Sequence of chain 1.A:
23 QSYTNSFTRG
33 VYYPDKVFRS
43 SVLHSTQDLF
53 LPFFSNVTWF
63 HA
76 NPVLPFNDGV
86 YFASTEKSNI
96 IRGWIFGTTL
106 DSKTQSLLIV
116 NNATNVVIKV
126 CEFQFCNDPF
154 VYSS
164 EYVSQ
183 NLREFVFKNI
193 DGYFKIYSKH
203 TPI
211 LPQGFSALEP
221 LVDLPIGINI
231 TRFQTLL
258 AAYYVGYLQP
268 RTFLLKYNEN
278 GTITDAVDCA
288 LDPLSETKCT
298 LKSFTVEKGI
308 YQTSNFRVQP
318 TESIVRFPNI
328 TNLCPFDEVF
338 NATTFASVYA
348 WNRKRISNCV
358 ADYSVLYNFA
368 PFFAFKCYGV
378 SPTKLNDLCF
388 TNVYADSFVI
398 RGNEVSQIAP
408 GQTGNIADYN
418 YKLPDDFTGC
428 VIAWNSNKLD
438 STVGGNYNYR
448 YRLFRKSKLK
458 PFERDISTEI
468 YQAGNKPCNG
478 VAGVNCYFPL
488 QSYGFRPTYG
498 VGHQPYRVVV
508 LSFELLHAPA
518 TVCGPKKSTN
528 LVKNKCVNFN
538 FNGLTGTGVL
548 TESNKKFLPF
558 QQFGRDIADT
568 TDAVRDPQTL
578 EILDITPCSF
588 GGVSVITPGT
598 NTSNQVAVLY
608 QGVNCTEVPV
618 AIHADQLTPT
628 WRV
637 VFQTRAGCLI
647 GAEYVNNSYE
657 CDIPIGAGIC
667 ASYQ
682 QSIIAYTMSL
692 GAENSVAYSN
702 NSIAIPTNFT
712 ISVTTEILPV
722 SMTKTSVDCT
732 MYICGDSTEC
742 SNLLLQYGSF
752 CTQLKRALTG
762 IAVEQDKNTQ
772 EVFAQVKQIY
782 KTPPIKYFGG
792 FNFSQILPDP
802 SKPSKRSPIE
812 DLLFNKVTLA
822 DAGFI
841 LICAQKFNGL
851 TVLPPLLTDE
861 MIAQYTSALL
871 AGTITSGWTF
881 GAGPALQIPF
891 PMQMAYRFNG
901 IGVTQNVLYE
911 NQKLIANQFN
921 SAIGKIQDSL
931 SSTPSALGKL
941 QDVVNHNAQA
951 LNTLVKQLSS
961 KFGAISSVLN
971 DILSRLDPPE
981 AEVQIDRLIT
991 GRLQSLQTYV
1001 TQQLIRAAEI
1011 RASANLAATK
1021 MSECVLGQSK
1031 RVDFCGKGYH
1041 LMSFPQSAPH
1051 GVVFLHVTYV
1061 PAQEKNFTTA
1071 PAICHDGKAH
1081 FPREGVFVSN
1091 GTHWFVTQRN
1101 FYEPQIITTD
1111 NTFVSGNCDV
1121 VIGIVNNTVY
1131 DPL

This protein binds this small molecule.
Small molecule (SMILES): CC(=O)N[C@@H]1[C@@H](O)[C@H](O)[C@@H](CO)O[C@H]1O

Sequence of chain 1.B:
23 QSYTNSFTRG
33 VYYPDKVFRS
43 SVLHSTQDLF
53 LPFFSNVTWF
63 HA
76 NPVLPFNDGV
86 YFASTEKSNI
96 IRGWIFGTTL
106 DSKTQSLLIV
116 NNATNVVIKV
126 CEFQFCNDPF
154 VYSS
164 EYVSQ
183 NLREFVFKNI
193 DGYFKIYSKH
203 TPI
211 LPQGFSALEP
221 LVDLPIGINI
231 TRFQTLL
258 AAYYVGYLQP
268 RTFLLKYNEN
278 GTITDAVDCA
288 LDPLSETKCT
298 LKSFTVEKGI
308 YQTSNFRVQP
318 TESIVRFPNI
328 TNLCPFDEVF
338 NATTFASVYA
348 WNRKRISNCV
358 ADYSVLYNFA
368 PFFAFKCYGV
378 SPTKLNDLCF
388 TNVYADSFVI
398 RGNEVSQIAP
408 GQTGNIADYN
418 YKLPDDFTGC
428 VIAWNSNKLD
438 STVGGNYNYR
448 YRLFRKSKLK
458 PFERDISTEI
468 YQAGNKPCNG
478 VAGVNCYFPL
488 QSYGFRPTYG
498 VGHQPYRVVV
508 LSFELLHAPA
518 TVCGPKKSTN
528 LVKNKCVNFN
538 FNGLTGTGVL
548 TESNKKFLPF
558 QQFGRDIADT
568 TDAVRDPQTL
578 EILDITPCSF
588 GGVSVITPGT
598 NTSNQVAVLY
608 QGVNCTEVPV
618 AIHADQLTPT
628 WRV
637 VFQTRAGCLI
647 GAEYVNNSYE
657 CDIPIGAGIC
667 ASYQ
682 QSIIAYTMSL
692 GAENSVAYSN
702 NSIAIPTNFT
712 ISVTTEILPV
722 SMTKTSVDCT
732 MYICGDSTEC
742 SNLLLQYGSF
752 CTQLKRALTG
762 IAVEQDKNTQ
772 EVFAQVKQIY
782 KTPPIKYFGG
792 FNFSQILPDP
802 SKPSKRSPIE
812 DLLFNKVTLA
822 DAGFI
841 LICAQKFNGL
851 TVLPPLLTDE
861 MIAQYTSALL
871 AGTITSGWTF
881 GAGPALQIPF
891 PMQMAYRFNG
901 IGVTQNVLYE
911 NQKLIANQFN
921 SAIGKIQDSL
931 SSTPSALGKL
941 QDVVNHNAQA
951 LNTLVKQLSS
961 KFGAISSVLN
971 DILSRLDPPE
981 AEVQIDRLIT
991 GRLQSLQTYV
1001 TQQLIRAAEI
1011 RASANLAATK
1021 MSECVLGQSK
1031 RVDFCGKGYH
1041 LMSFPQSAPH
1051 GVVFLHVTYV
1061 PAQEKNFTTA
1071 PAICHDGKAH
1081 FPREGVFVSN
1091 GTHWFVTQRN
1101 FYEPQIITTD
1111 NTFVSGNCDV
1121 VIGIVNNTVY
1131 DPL

Binding-site contacts:
Ligand atom C8 contacts residue ASN701 of chain 1.A at 4.4 Å.
Ligand atom O7 contacts residue ASN701 of chain 1.A at 3.6 Å (h-bond).
Ligand atom C6 contacts residue TYR788 of chain 1.B at 3.5 Å (hydrophobic).
Ligand atom O5 contacts residue ASN701 of chain 1.A at 2.4 Å (h-bond).
Ligand atom C7 contacts residue ASN701 of chain 1.A at 3.3 Å.
Ligand atom C4 contacts residue ASN701 of chain 1.A at 4.3 Å.
Ligand atom N2 contacts residue ASN701 of chain 1.A at 2.8 Å (h-bond).
Ligand atom O5 contacts residue TYR788 of chain 1.B at 3.7 Å.
Ligand atom C5 contacts residue TYR788 of chain 1.B at 3.5 Å (hydrophobic).
Ligand atom C1 contacts residue ASN701 of chain 1.A at 1.4 Å.
Ligand atom O6 contacts residue TYR788 of chain 1.B at 4.1 Å.
Ligand atom C5 contacts residue ASN701 of chain 1.A at 3.7 Å.
Ligand atom C2 contacts residue ASN701 of chain 1.A at 2.5 Å.
Ligand atom C1 contacts residue TYR788 of chain 1.B at 4.3 Å (hydrophobic).
Ligand atom C3 contacts residue ASN701 of chain 1.A at 3.7 Å.